Sequence of chain 1.B:
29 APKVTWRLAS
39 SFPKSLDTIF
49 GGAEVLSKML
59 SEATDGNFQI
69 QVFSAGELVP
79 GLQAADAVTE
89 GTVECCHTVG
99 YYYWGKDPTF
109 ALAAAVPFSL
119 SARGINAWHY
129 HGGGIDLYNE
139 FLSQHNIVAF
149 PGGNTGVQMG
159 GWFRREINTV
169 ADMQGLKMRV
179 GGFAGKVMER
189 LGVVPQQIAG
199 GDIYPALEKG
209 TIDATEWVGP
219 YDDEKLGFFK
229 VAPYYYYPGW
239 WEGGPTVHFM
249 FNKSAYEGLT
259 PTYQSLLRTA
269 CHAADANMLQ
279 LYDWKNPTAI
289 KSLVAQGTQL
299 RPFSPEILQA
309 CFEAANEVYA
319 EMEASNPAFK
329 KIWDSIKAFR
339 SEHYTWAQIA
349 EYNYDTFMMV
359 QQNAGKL

A small-molecule ligand and the protein it binds are described below.
Small molecule (SMILES): CC(=O)C(=O)O

Binding-site contacts:
Ligand atom C contacts residue TYR99 of chain 1.B at 3.1 Å (hydrophobic).
Ligand atom O contacts residue TYR99 of chain 1.B at 3.7 Å.
Ligand atom OXT contacts residue GLY179 of chain 1.B at 3.8 Å.
Ligand atom CA contacts residue VAL216 of chain 1.B at 4.1 Å (hydrophobic).
Ligand atom O contacts residue NA1 of chain 1.E at 4.5 Å.
Ligand atom O3 contacts residue TRP215 of chain 1.B at 3.0 Å (h-bond).
Ligand atom O contacts residue VAL97 of chain 1.B at 4.5 Å.
Ligand atom O contacts residue TRP215 of chain 1.B at 3.3 Å.
Ligand atom OXT contacts residue GLU240 of chain 1.B at 3.6 Å.
Ligand atom OXT contacts residue ARG177 of chain 1.B at 2.8 Å (salt-bridge).
Ligand atom O contacts residue ARG177 of chain 1.B at 2.8 Å (salt-bridge).
Ligand atom CB contacts residue PHE40 of chain 1.B at 4.1 Å (hydrophobic).
Ligand atom O contacts residue GLY179 of chain 1.B at 4.4 Å.
Ligand atom C contacts residue NA1 of chain 1.E at 3.2 Å.
Ligand atom OXT contacts residue TRP215 of chain 1.B at 3.5 Å (h-bond).
Ligand atom C contacts residue ARG177 of chain 1.B at 3.6 Å.
Ligand atom CB contacts residue TRP215 of chain 1.B at 3.7 Å (hydrophobic).
Ligand atom CA contacts residue GLU240 of chain 1.B at 4.2 Å.
Ligand atom O3 contacts residue VAL216 of chain 1.B at 3.6 Å.
Ligand atom O3 contacts residue GLU240 of chain 1.B at 3.3 Å (salt-bridge).
Ligand atom CA contacts residue NA1 of chain 1.E at 3.3 Å.
Ligand atom CA contacts residue GLN156 of chain 1.B at 4.2 Å.
Ligand atom OXT contacts residue TYR99 of chain 1.B at 3.5 Å (h-bond).
Ligand atom C contacts residue GLU240 of chain 1.B at 4.3 Å.
Ligand atom CA contacts residue TYR100 of chain 1.B at 4.2 Å (hydrophobic).
Ligand atom O3 contacts residue NA1 of chain 1.E at 2.5 Å (h-bond).
Ligand atom OXT contacts residue NA1 of chain 1.E at 2.4 Å (h-bond).
Ligand atom C contacts residue TRP215 of chain 1.B at 3.7 Å (hydrophobic).
Ligand atom OXT contacts residue GLU214 of chain 1.B at 3.3 Å (salt-bridge).
Ligand atom CA contacts residue TYR99 of chain 1.B at 2.8 Å (hydrophobic).
Ligand atom C contacts residue TYR100 of chain 1.B at 3.7 Å (hydrophobic).
Ligand atom O3 contacts residue GLN156 of chain 1.B at 3.0 Å (h-bond).
Ligand atom O3 contacts residue TYR99 of chain 1.B at 2.8 Å (h-bond).
Ligand atom O contacts residue TYR100 of chain 1.B at 2.6 Å (h-bond).
Ligand atom CB contacts residue VAL97 of chain 1.B at 4.2 Å (hydrophobic).
Ligand atom CB contacts residue ILE47 of chain 1.B at 3.8 Å (hydrophobic).
Ligand atom CA contacts residue TRP215 of chain 1.B at 3.7 Å (hydrophobic).
Ligand atom CB contacts residue VAL216 of chain 1.B at 4.1 Å (hydrophobic).
Ligand atom CB contacts residue TYR99 of chain 1.B at 3.5 Å (hydrophobic).
Ligand atom CB contacts residue TYR100 of chain 1.B at 3.6 Å (hydrophobic).